Sequence of chain 1.F:
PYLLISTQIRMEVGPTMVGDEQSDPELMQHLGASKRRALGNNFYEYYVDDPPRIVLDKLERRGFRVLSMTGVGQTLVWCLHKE

Binding-site contacts:
Ligand atom CA contacts residue GLN78 of chain 1.J at 3.7 Å.
Ligand atom CD2 contacts residue GLN78 of chain 1.J at 3.5 Å.
Ligand atom C contacts residue THR79 of chain 1.F at 3.5 Å.
Ligand atom C contacts residue GLN78 of chain 1.J at 3.9 Å.
Ligand atom CB contacts residue GLN78 of chain 1.J at 3.7 Å.
Ligand atom C contacts residue GLN78 of chain 1.F at 3.7 Å.
Ligand atom O contacts residue GLY77 of chain 1.F at 3.8 Å.
Ligand atom CZ contacts residue LEU80 of chain 1.J at 4.0 Å (hydrophobic).
Ligand atom CE2 contacts residue GLN12 of chain 1.J at 3.9 Å.
Ligand atom O contacts residue GLN78 of chain 1.F at 4.0 Å.
Ligand atom CA contacts residue ILE13 of chain 1.J at 3.6 Å (hydrophobic).
Ligand atom CD2 contacts residue VAL76 of chain 1.F at 3.5 Å (hydrophobic).
Ligand atom CE1 contacts residue VAL76 of chain 1.F at 4.0 Å (hydrophobic).
Ligand atom CZ contacts residue MET15 of chain 1.J at 3.7 Å (hydrophobic).
Ligand atom N contacts residue GLN78 of chain 1.J at 2.9 Å (h-bond).
Ligand atom CE1 contacts residue ILE13 of chain 1.J at 3.8 Å (hydrophobic).
Ligand atom CG contacts residue VAL76 of chain 1.F at 3.6 Å (hydrophobic).
Ligand atom C contacts residue GLY77 of chain 1.F at 4.0 Å.
Ligand atom CE2 contacts residue ILE13 of chain 1.J at 3.4 Å (hydrophobic).
Ligand atom CA contacts residue THR79 of chain 1.F at 3.5 Å.
Ligand atom CD2 contacts residue ILE13 of chain 1.J at 3.5 Å (hydrophobic).
Ligand atom CG contacts residue ILE13 of chain 1.J at 3.3 Å (hydrophobic).
Ligand atom N contacts residue ILE13 of chain 1.J at 2.8 Å (h-bond).
Ligand atom O contacts residue GLN78 of chain 1.J at 3.0 Å (h-bond).
Ligand atom CD1 contacts residue VAL76 of chain 1.F at 3.6 Å (hydrophobic).
Ligand atom CE2 contacts residue ARG14 of chain 1.J at 3.9 Å.
Ligand atom CB contacts residue VAL76 of chain 1.F at 3.4 Å (hydrophobic).
Ligand atom OXT contacts residue GLN78 of chain 1.F at 2.9 Å (h-bond).
Ligand atom CZ contacts residue ILE13 of chain 1.J at 3.8 Å (hydrophobic).
Ligand atom CB contacts residue ILE13 of chain 1.J at 4.0 Å (hydrophobic).
Ligand atom OXT contacts residue GLY77 of chain 1.F at 3.8 Å.
Ligand atom CD1 contacts residue ILE13 of chain 1.J at 3.5 Å (hydrophobic).
Ligand atom OXT contacts residue THR79 of chain 1.F at 2.7 Å (h-bond).
Ligand atom CE2 contacts residue GLN78 of chain 1.J at 3.5 Å.
Ligand atom CE1 contacts residue MET15 of chain 1.J at 3.7 Å (hydrophobic).
Ligand atom CE1 contacts residue ARG14 of chain 1.J at 4.0 Å.
Ligand atom OXT contacts residue GLN12 of chain 1.F at 3.6 Å (h-bond).
Ligand atom OXT contacts residue VAL76 of chain 1.F at 3.6 Å.
Ligand atom CZ contacts residue ARG14 of chain 1.J at 3.7 Å.
Ligand atom CB contacts residue THR79 of chain 1.F at 3.9 Å.

The protein below binds the small molecule below.
Small molecule (SMILES): N[C@@H](Cc1ccccc1)C(=O)O

Sequence of chain 1.J:
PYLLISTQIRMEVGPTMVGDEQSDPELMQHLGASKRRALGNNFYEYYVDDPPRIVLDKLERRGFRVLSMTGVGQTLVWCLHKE